Sequence of chain 1.B:
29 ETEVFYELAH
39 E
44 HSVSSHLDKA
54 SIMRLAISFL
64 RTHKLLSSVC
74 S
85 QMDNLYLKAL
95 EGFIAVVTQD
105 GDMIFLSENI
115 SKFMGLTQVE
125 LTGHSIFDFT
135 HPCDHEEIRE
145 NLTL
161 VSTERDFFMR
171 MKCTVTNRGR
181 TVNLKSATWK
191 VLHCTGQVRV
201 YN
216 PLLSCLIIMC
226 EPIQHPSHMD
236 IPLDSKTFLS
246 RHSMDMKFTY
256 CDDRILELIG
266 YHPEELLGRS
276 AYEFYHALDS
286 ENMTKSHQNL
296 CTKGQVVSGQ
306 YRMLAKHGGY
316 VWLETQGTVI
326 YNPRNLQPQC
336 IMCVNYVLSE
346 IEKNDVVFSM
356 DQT

Binding-site contacts:
Ligand atom C8 contacts residue CYS338 of chain 1.B at 3.6 Å (hydrophobic).
Ligand atom C6 contacts residue HIS292 of chain 1.B at 3.6 Å.
Ligand atom O1 contacts residue HIS292 of chain 1.B at 2.9 Å (h-bond).
Ligand atom O3 contacts residue SER303 of chain 1.B at 3.5 Å.
Ligand atom O4 contacts residue HIS247 of chain 1.B at 3.1 Å.
Ligand atom C14 contacts residue PHE253 of chain 1.B at 3.7 Å (hydrophobic).
Ligand atom C4 contacts residue THR320 of chain 1.B at 3.5 Å.
Ligand atom F2 contacts residue ALA276 of chain 1.B at 3.6 Å.
Ligand atom C8 contacts residue TYR280 of chain 1.B at 3.5 Å (hydrophobic).
Ligand atom C9 contacts residue HIS247 of chain 1.B at 3.6 Å.
Ligand atom C13 contacts residue HIS247 of chain 1.B at 3.7 Å.
Ligand atom N1 contacts residue PHE279 of chain 1.B at 3.4 Å (h-bond).
Ligand atom C16 contacts residue TYR280 of chain 1.B at 3.5 Å (hydrophobic).
Ligand atom F2 contacts residue MET251 of chain 1.B at 3.1 Å.
Ligand atom F1 contacts residue HIS292 of chain 1.B at 3.3 Å.
Ligand atom C14 contacts residue ASN340 of chain 1.B at 3.6 Å.
Ligand atom F3 contacts residue PHE243 of chain 1.B at 3.4 Å.
Ligand atom F1 contacts residue MET251 of chain 1.B at 3.2 Å.
Ligand atom C3 contacts residue TYR306 of chain 1.B at 3.3 Å (hydrophobic).
Ligand atom O2 contacts residue VAL301 of chain 1.B at 3.5 Å.
Ligand atom C17 contacts residue SER291 of chain 1.B at 3.6 Å.
Ligand atom N1 contacts residue MET308 of chain 1.B at 3.3 Å.
Ligand atom C14 contacts residue HIS247 of chain 1.B at 3.6 Å.
Ligand atom O2 contacts residue GLY322 of chain 1.B at 3.5 Å.
Ligand atom C10 contacts residue MET308 of chain 1.B at 3.5 Å (hydrophobic).
Ligand atom N1 contacts residue TYR280 of chain 1.B at 3.2 Å.
Ligand atom C5 contacts residue CYS338 of chain 1.B at 3.7 Å (hydrophobic).
Ligand atom F1 contacts residue ILE336 of chain 1.B at 3.5 Å.
Ligand atom F3 contacts residue ASN340 of chain 1.B at 3.2 Å.
Ligand atom C3 contacts residue TYR280 of chain 1.B at 3.4 Å (hydrophobic).
Ligand atom C10 contacts residue TYR306 of chain 1.B at 3.7 Å (hydrophobic).
Ligand atom O4 contacts residue ALA276 of chain 1.B at 3.3 Å.
Ligand atom C7 contacts residue CYS338 of chain 1.B at 3.4 Å (hydrophobic).
Ligand atom O3 contacts residue THR320 of chain 1.B at 3.4 Å (h-bond).
Ligand atom C2 contacts residue TYR280 of chain 1.B at 3.3 Å (hydrophobic).
Ligand atom C12 contacts residue TYR280 of chain 1.B at 3.5 Å (hydrophobic).
Ligand atom C16 contacts residue MET308 of chain 1.B at 3.5 Å (hydrophobic).
Ligand atom C12 contacts residue ALA276 of chain 1.B at 3.5 Å (hydrophobic).
Ligand atom C4 contacts residue TYR280 of chain 1.B at 3.7 Å (hydrophobic).
Ligand atom C16 contacts residue TYR306 of chain 1.B at 3.7 Å (hydrophobic).

This protein binds this small molecule.
Small molecule (SMILES): CS(=O)(=O)c1ccc(Oc2cc(F)cc(C#N)c2)c2c1[C@H](O)[C@H](F)[C@@H]2F